Binding-site contacts:
Ligand atom C01 contacts residue GLU47 of chain 2.A at 4.5 Å.
Ligand atom C03 contacts residue PHE46 of chain 2.A at 3.9 Å (hydrophobic).
Ligand atom C08 contacts residue TRP89 of chain 2.A at 3.8 Å (hydrophobic).
Ligand atom C02 contacts residue TRP61 of chain 2.A at 3.7 Å (hydrophobic).
Ligand atom C02 contacts residue PHE46 of chain 2.A at 3.9 Å (hydrophobic).
Ligand atom C03 contacts residue TRP61 of chain 2.A at 4.5 Å (hydrophobic).
Ligand atom N09 contacts residue TRP61 of chain 2.A at 3.0 Å (h-bond).
Ligand atom C03 contacts residue ASP94 of chain 2.A at 3.5 Å.
Ligand atom N05 contacts residue LYS49 of chain 2.A at 4.1 Å.
Ligand atom N06 contacts residue ASP94 of chain 2.A at 2.4 Å (salt-bridge).
Ligand atom C04 contacts residue ASP94 of chain 2.A at 3.2 Å.
Ligand atom C07 contacts residue ASP94 of chain 2.A at 3.2 Å.
Ligand atom N05 contacts residue ASP94 of chain 2.A at 2.8 Å (salt-bridge).
Ligand atom C04 contacts residue PHE46 of chain 2.A at 3.7 Å (hydrophobic).
Ligand atom C01 contacts residue PHE46 of chain 2.A at 3.8 Å (hydrophobic).
Ligand atom C03 contacts residue GLU47 of chain 2.A at 4.3 Å.
Ligand atom C01 contacts residue LEU45 of chain 2.A at 3.5 Å (hydrophobic).
Ligand atom C08 contacts residue TYR91 of chain 2.A at 3.6 Å (hydrophobic).
Ligand atom C08 contacts residue ASP94 of chain 2.A at 3.4 Å.
Ligand atom N05 contacts residue GLU47 of chain 2.A at 2.9 Å (salt-bridge).
Ligand atom N06 contacts residue TRP61 of chain 2.A at 4.1 Å.
Ligand atom C01 contacts residue TRP61 of chain 2.A at 3.8 Å (hydrophobic).
Ligand atom C04 contacts residue GLU47 of chain 2.A at 2.8 Å.
Ligand atom C07 contacts residue TRP61 of chain 2.A at 3.2 Å (hydrophobic).
Ligand atom C07 contacts residue TRP89 of chain 2.A at 4.4 Å (hydrophobic).
Ligand atom C08 contacts residue TRP61 of chain 2.A at 3.2 Å (hydrophobic).
Ligand atom N09 contacts residue ASP94 of chain 2.A at 4.4 Å.
Ligand atom N06 contacts residue TRP89 of chain 2.A at 4.4 Å.

Sequence of chain 2.A:
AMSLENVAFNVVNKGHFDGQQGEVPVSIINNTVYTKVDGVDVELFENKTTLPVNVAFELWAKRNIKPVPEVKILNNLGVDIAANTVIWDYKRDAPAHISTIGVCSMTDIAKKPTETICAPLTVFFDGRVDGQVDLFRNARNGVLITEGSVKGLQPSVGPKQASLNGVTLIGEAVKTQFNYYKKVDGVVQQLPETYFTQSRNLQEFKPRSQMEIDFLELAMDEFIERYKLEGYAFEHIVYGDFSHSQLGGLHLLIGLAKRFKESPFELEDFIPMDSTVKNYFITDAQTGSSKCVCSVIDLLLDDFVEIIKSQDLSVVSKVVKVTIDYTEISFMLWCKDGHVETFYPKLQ

A protein and the small-molecule ligand that binds it are described below.
Small molecule (SMILES): Cc1nc(C)c(CN)[nH]1